Sequence of chain 2.A:
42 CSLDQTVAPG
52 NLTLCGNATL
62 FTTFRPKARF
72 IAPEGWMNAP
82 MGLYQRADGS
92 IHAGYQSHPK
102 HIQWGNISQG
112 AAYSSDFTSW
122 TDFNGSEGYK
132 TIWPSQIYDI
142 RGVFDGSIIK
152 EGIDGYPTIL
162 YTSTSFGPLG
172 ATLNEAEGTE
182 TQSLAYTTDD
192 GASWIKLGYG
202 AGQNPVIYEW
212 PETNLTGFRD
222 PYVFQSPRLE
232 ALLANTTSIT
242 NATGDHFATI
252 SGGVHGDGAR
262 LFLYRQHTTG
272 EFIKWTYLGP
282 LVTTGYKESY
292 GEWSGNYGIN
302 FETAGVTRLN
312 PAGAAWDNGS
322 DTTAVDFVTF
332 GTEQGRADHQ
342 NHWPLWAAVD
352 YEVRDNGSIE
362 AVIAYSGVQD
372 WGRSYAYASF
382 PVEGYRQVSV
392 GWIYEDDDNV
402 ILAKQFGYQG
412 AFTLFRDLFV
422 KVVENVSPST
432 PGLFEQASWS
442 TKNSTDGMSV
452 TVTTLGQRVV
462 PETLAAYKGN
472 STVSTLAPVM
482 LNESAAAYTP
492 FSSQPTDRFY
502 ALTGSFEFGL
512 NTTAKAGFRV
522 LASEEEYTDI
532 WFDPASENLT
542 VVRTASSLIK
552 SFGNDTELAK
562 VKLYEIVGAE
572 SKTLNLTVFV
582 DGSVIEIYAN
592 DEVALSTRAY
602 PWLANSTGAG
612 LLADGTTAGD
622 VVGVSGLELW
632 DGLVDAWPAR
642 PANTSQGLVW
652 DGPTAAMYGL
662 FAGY

The protein below binds the small molecule below.
Small molecule (SMILES): O=C(O[C@@H]1Cc2c(O)cc(O)cc2O[C@@H]1c1cc(O)c(O)c(O)c1)c1cc(O)c(O)c(O)c1

Binding-site contacts:
Ligand atom C20 contacts residue EDO1 of chain 2.P at 3.7 Å.
Ligand atom O03 contacts residue PRO382 of chain 2.A at 3.5 Å.
Ligand atom C01 contacts residue TRP317 of chain 2.A at 3.5 Å (hydrophobic).
Ligand atom C31 contacts residue EDO1 of chain 2.P at 3.8 Å.
Ligand atom C49 contacts residue LYS151 of chain 2.A at 3.7 Å.
Ligand atom O7 contacts residue PRO228 of chain 2.A at 3.2 Å.
Ligand atom O50 contacts residue ILE150 of chain 2.A at 3.6 Å.
Ligand atom O50 contacts residue HIS247 of chain 2.A at 3.4 Å.
Ligand atom O47 contacts residue GLU152 of chain 2.A at 3.1 Å (salt-bridge).
Ligand atom C9 contacts residue GLN226 of chain 2.A at 3.3 Å.
Ligand atom C14 contacts residue TRP317 of chain 2.A at 3.8 Å (hydrophobic).
Ligand atom C15 contacts residue EDO1 of chain 2.P at 3.7 Å.
Ligand atom O50 contacts residue ILE149 of chain 2.A at 3.8 Å.
Ligand atom C41 contacts residue GLN226 of chain 2.A at 3.5 Å.
Ligand atom O37 contacts residue TRP317 of chain 2.A at 3.3 Å.
Ligand atom C15 contacts residue TRP317 of chain 2.A at 3.8 Å (hydrophobic).
Ligand atom C43 contacts residue GLN226 of chain 2.A at 3.4 Å.
Ligand atom C4 contacts residue TRP317 of chain 2.A at 3.8 Å (hydrophobic).
Ligand atom C46 contacts residue HIS247 of chain 2.A at 3.3 Å.
Ligand atom C39 contacts residue GLN226 of chain 2.A at 3.8 Å.
Ligand atom C24 contacts residue GLU384 of chain 2.A at 3.6 Å.
Ligand atom O47 contacts residue LYS151 of chain 2.A at 3.5 Å (salt-bridge).
Ligand atom O50 contacts residue LYS151 of chain 2.A at 3.2 Å (salt-bridge).
Ligand atom O47 contacts residue HIS247 of chain 2.A at 2.7 Å (h-bond).
Ligand atom C46 contacts residue LYS151 of chain 2.A at 3.8 Å.
Ligand atom C6 contacts residue PRO228 of chain 2.A at 3.6 Å (hydrophobic).
Ligand atom C4 contacts residue EDO1 of chain 2.P at 3.8 Å.
Ligand atom O02 contacts residue GLU384 of chain 2.A at 2.7 Å (salt-bridge).
Ligand atom O01 contacts residue EDO1 of chain 2.P at 3.5 Å (h-bond).
Ligand atom C26 contacts residue GLU384 of chain 2.A at 3.6 Å.
Ligand atom C38 contacts residue GLN226 of chain 2.A at 3.8 Å.
Ligand atom C46 contacts residue GLN226 of chain 2.A at 3.6 Å.
Ligand atom C33 contacts residue TRP317 of chain 2.A at 3.5 Å (hydrophobic).
Ligand atom O10 contacts residue GLN226 of chain 2.A at 2.5 Å (h-bond).
Ligand atom C01 contacts residue PRO382 of chain 2.A at 3.8 Å (hydrophobic).
Ligand atom C29 contacts residue EDO1 of chain 2.P at 3.7 Å.
Ligand atom C49 contacts residue HIS247 of chain 2.A at 3.6 Å.
Ligand atom O44 contacts residue GLN226 of chain 2.A at 3.6 Å.
Ligand atom O03 contacts residue VAL383 of chain 2.A at 3.9 Å.
Ligand atom C12 contacts residue GLN226 of chain 2.A at 3.5 Å.